Sequence of chain 1.E:
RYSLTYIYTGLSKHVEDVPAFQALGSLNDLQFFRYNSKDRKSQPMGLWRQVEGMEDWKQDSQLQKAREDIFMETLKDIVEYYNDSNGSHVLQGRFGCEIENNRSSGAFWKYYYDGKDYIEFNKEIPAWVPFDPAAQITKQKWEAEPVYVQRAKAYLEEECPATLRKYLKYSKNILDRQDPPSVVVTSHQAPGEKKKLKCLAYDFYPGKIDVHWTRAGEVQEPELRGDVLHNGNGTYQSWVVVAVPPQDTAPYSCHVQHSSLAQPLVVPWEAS

A protein and the small-molecule ligand that binds it are described below.
Small molecule (SMILES): CN(C)c1cccc2c(S(=O)(=O)NCCCCCCCCCCC(=O)O)cccc12

Binding-site contacts:
Ligand atom C9 contacts residue ILE77 of chain 1.E at 4.2 Å (hydrophobic).
Ligand atom C12 contacts residue ARG74 of chain 1.E at 3.5 Å.
Ligand atom C18 contacts residue ILE77 of chain 1.E at 4.1 Å (hydrophobic).
Ligand atom C5 contacts residue PHE102 of chain 1.E at 4.1 Å (hydrophobic).
Ligand atom N11 contacts residue ARG74 of chain 1.E at 3.6 Å.
Ligand atom C13 contacts residue TYR162 of chain 1.E at 4.3 Å (hydrophobic).
Ligand atom S14 contacts residue TYR118 of chain 1.E at 4.0 Å.
Ligand atom C4 contacts residue TRP116 of chain 1.E at 4.1 Å (hydrophobic).
Ligand atom C6 contacts residue TRP116 of chain 1.E at 3.3 Å (hydrophobic).
Ligand atom C3 contacts residue TRP116 of chain 1.E at 4.3 Å (hydrophobic).
Ligand atom C19 contacts residue TRP116 of chain 1.E at 4.0 Å (hydrophobic).
Ligand atom C10 contacts residue ILE77 of chain 1.E at 4.3 Å (hydrophobic).
Ligand atom C24 contacts residue TRP149 of chain 1.E at 4.1 Å (hydrophobic).
Ligand atom N17 contacts residue ILE77 of chain 1.E at 3.6 Å.
Ligand atom C18 contacts residue TRP149 of chain 1.E at 3.5 Å (hydrophobic).
Ligand atom C3 contacts residue ARG74 of chain 1.E at 4.0 Å.
Ligand atom C21 contacts residue TRP116 of chain 1.E at 4.2 Å (hydrophobic).
Ligand atom C4 contacts residue ARG74 of chain 1.E at 3.7 Å.
Ligand atom C1 contacts residue TRP116 of chain 1.E at 3.4 Å (hydrophobic).
Ligand atom C20 contacts residue TRP149 of chain 1.E at 3.6 Å (hydrophobic).
Ligand atom C6 contacts residue ARG74 of chain 1.E at 3.6 Å.
Ligand atom C13 contacts residue TRP116 of chain 1.E at 4.0 Å (hydrophobic).
Ligand atom N17 contacts residue TYR118 of chain 1.E at 4.0 Å.
Ligand atom C1 contacts residue ARG74 of chain 1.E at 3.0 Å.
Ligand atom C2 contacts residue TRP116 of chain 1.E at 3.9 Å (hydrophobic).
Ligand atom O16 contacts residue ARG74 of chain 1.E at 3.1 Å (salt-bridge).
Ligand atom C5 contacts residue TRP116 of chain 1.E at 3.6 Å (hydrophobic).
Ligand atom C6 contacts residue PHE102 of chain 1.E at 3.9 Å (hydrophobic).
Ligand atom O15 contacts residue TYR118 of chain 1.E at 3.0 Å (h-bond).
Ligand atom C18 contacts residue TYR118 of chain 1.E at 3.2 Å (hydrophobic).
Ligand atom O15 contacts residue TYR15 of chain 1.E at 4.1 Å.
Ligand atom C5 contacts residue ARG74 of chain 1.E at 3.7 Å.
Ligand atom C19 contacts residue TYR118 of chain 1.E at 3.1 Å (hydrophobic).
Ligand atom C2 contacts residue ARG74 of chain 1.E at 3.2 Å.
Ligand atom C19 contacts residue TRP149 of chain 1.E at 3.7 Å (hydrophobic).
Ligand atom O16 contacts residue PHE78 of chain 1.E at 4.3 Å.
Ligand atom C5 contacts residue TYR118 of chain 1.E at 4.3 Å (hydrophobic).
Ligand atom C7 contacts residue ARG74 of chain 1.E at 3.5 Å.
Ligand atom C23 contacts residue TYR155 of chain 1.E at 4.2 Å (hydrophobic).
Ligand atom O15 contacts residue PHE78 of chain 1.E at 3.9 Å.